Binding-site contacts:
Ligand atom O5 contacts residue ASN150 of chain 1.A at 1.9 Å (h-bond).
Ligand atom C2 contacts residue ASN151 of chain 1.A at 2.6 Å.
Ligand atom O6 contacts residue ASN150 of chain 1.A at 2.6 Å (h-bond).
Ligand atom C3 contacts residue ASN151 of chain 1.A at 3.9 Å.
Ligand atom C6 contacts residue ASN150 of chain 1.A at 2.7 Å.
Ligand atom C4 contacts residue ASN151 of chain 1.A at 4.4 Å.
Ligand atom C1 contacts residue ASN150 of chain 1.A at 2.9 Å.
Ligand atom C5 contacts residue ASN151 of chain 1.A at 3.7 Å.
Ligand atom O7 contacts residue ASN151 of chain 1.A at 3.0 Å (h-bond).
Ligand atom C4 contacts residue ASN150 of chain 1.A at 4.0 Å.
Ligand atom C2 contacts residue ASN150 of chain 1.A at 4.1 Å.
Ligand atom O5 contacts residue ASN151 of chain 1.A at 2.5 Å (h-bond).
Ligand atom C7 contacts residue ASN151 of chain 1.A at 3.3 Å.
Ligand atom C1 contacts residue ASN151 of chain 1.A at 1.5 Å.
Ligand atom N2 contacts residue ASN151 of chain 1.A at 2.9 Å (h-bond).
Ligand atom C8 contacts residue ASN151 of chain 1.A at 4.3 Å.
Ligand atom C5 contacts residue ASN150 of chain 1.A at 2.8 Å.

A small-molecule ligand and the protein it binds are described below.
Small molecule (SMILES): CC(=O)N[C@H]1[C@H](O[C@H]2[C@H](O)[C@@H](NC(C)=O)CO[C@@H]2CO)O[C@H](CO)[C@@H](O)[C@@H]1O

Sequence of chain 1.A:
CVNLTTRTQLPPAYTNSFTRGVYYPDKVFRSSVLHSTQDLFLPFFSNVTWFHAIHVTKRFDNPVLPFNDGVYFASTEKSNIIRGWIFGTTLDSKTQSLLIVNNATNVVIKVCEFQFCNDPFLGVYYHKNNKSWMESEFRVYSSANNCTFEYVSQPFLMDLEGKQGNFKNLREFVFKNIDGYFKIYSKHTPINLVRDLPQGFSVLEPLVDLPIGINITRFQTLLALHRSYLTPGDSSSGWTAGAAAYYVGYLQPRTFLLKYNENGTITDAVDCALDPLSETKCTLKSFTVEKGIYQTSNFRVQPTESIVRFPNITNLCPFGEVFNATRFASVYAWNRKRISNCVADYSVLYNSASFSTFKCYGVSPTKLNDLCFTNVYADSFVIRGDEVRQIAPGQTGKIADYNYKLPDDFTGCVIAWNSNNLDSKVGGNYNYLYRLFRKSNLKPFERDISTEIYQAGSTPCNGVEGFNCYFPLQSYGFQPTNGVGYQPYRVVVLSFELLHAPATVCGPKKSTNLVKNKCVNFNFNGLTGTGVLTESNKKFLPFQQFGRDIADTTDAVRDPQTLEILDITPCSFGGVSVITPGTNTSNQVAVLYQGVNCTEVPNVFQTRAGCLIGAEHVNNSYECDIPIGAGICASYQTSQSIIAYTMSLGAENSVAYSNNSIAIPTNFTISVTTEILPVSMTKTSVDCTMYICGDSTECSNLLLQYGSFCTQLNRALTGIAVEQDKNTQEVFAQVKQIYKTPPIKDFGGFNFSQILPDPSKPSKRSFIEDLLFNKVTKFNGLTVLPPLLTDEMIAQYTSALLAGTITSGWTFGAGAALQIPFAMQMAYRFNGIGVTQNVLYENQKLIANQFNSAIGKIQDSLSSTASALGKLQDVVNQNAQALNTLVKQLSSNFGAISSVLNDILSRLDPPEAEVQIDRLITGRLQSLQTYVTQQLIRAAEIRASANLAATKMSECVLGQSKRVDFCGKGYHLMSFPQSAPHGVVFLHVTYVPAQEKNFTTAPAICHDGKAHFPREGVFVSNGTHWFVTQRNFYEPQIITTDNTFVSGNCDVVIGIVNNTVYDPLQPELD